A small-molecule ligand and the protein it binds are described below.
Small molecule (SMILES): CC(=O)N[C@H]1[C@H](O[C@H]2[C@H](O)[C@@H](NC(C)=O)CO[C@@H]2CO)O[C@H](CO)[C@@H](O)[C@@H]1O

Sequence of chain 1.B:
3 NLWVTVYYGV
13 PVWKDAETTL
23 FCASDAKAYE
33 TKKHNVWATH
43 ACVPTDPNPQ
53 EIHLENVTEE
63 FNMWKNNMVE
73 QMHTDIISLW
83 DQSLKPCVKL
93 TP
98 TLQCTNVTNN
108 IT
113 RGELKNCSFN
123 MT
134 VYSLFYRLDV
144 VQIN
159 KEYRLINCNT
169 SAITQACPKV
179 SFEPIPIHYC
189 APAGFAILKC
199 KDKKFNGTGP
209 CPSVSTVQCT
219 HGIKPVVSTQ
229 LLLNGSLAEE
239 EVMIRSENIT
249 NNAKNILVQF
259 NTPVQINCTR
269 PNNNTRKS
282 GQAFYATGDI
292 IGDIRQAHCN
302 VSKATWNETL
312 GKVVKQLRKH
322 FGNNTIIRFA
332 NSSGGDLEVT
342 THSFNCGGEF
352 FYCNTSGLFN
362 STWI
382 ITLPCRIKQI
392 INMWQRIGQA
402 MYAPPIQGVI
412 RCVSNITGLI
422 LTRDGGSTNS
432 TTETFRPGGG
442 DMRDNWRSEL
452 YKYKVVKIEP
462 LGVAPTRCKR

Binding-site contacts:
Ligand atom C5 contacts residue ASN355 of chain 1.B at 3.6 Å.
Ligand atom O6 contacts residue BMA3 of chain 1.U at 4.2 Å.
Ligand atom O3 contacts residue NAG1 of chain 1.U at 4.3 Å.
Ligand atom C3 contacts residue ASN355 of chain 1.B at 3.8 Å.
Ligand atom N2 contacts residue NAG1 of chain 1.U at 3.3 Å (h-bond).
Ligand atom N2 contacts residue ASN355 of chain 1.B at 2.9 Å (h-bond).
Ligand atom C6 contacts residue SER357 of chain 1.B at 3.9 Å.
Ligand atom O6 contacts residue SER357 of chain 1.B at 3.4 Å.
Ligand atom O5 contacts residue NAG2 of chain 1.U at 4.3 Å.
Ligand atom C1 contacts residue ASN355 of chain 1.B at 1.4 Å.
Ligand atom C8 contacts residue ARG387 of chain 1.B at 3.3 Å.
Ligand atom N2 contacts residue NAG2 of chain 1.U at 4.0 Å.
Ligand atom C6 contacts residue NAG2 of chain 1.U at 4.5 Å.
Ligand atom O5 contacts residue ASN355 of chain 1.B at 2.3 Å (h-bond).
Ligand atom O6 contacts residue NAG2 of chain 1.U at 4.5 Å.
Ligand atom C4 contacts residue ASN355 of chain 1.B at 4.2 Å.
Ligand atom C5 contacts residue SER357 of chain 1.B at 3.5 Å.
Ligand atom C7 contacts residue ASN355 of chain 1.B at 3.2 Å.
Ligand atom C2 contacts residue ASN355 of chain 1.B at 2.4 Å.
Ligand atom C1 contacts residue NAG1 of chain 1.U at 3.3 Å.
Ligand atom C3 contacts residue NAG1 of chain 1.U at 3.9 Å.
Ligand atom O7 contacts residue NAG1 of chain 1.U at 3.7 Å.
Ligand atom O5 contacts residue NAG1 of chain 1.U at 4.3 Å.
Ligand atom C3 contacts residue NAG2 of chain 1.U at 3.8 Å.
Ligand atom O7 contacts residue ASN355 of chain 1.B at 3.0 Å (h-bond).
Ligand atom C7 contacts residue NAG1 of chain 1.U at 4.2 Å.
Ligand atom C2 contacts residue NAG1 of chain 1.U at 3.7 Å.
Ligand atom O7 contacts residue ARG387 of chain 1.B at 3.2 Å (salt-bridge).
Ligand atom C7 contacts residue ARG387 of chain 1.B at 3.6 Å.
Ligand atom O3 contacts residue NAG2 of chain 1.U at 3.0 Å (h-bond).
Ligand atom C8 contacts residue ASN355 of chain 1.B at 4.4 Å.
Ligand atom C1 contacts residue SER357 of chain 1.B at 3.4 Å.
Ligand atom O5 contacts residue SER357 of chain 1.B at 3.3 Å (h-bond).